A protein and the small-molecule ligand that binds it are described below.
Small molecule (SMILES): CSCC[C@H](N)C(=O)N[C@@H](C)C(=O)N[C@@H](CO)C(=O)O

Binding-site contacts:
Ligand atom O contacts residue GLY48 of chain 1.C at 3.1 Å.
Ligand atom CE contacts residue GLY102 of chain 1.C at 3.1 Å.
Ligand atom CB contacts residue LEU104 of chain 1.C at 3.8 Å (hydrophobic).
Ligand atom O contacts residue TYR73 of chain 1.C at 3.6 Å.
Ligand atom OG contacts residue ASN47 of chain 1.C at 2.6 Å (h-bond).
Ligand atom C contacts residue ARG72 of chain 1.C at 3.3 Å.
Ligand atom CB contacts residue GLY102 of chain 1.C at 4.0 Å.
Ligand atom CA contacts residue TYR73 of chain 1.C at 4.0 Å (hydrophobic).
Ligand atom C contacts residue GLY102 of chain 1.C at 3.7 Å.
Ligand atom CA contacts residue GLU146 of chain 1.C at 3.8 Å.
Ligand atom CB contacts residue VAL49 of chain 1.C at 3.6 Å (hydrophobic).
Ligand atom CB contacts residue CYS103 of chain 1.C at 3.8 Å (hydrophobic).
Ligand atom CG contacts residue TYR73 of chain 1.C at 4.0 Å (hydrophobic).
Ligand atom O contacts residue ARG110 of chain 1.C at 3.1 Å (salt-bridge).
Ligand atom CE contacts residue GLU101 of chain 1.C at 3.3 Å.
Ligand atom OXT contacts residue ARG110 of chain 1.C at 3.3 Å (salt-bridge).
Ligand atom OXT contacts residue ARG72 of chain 1.C at 3.4 Å.
Ligand atom CB contacts residue GLU146 of chain 1.C at 3.8 Å.
Ligand atom CB contacts residue ARG72 of chain 1.C at 3.9 Å.
Ligand atom CA contacts residue GLY102 of chain 1.C at 3.4 Å.
Ligand atom SD contacts residue GLU101 of chain 1.C at 3.8 Å.
Ligand atom C contacts residue ARG110 of chain 1.C at 3.9 Å.
Ligand atom O contacts residue GLY50 of chain 1.C at 3.5 Å (h-bond).
Ligand atom N contacts residue GLU146 of chain 1.C at 2.7 Å (salt-bridge).
Ligand atom CB contacts residue ASN70 of chain 1.C at 3.0 Å.
Ligand atom CE contacts residue HIS145 of chain 1.C at 3.1 Å.
Ligand atom OG contacts residue ASN70 of chain 1.C at 2.8 Å (h-bond).
Ligand atom O contacts residue GLY102 of chain 1.C at 3.9 Å.
Ligand atom N contacts residue GLY50 of chain 1.C at 2.9 Å (h-bond).
Ligand atom O contacts residue VAL49 of chain 1.C at 2.8 Å (h-bond).
Ligand atom CA contacts residue GLY50 of chain 1.C at 4.0 Å.
Ligand atom N contacts residue HIS145 of chain 1.C at 3.9 Å.
Ligand atom CB contacts residue GLY50 of chain 1.C at 4.0 Å.
Ligand atom N contacts residue ZN1 of chain 1.H at 3.9 Å.
Ligand atom CB contacts residue ASN47 of chain 1.C at 3.1 Å.
Ligand atom CA contacts residue ARG72 of chain 1.C at 3.7 Å.
Ligand atom N contacts residue GLY102 of chain 1.C at 3.0 Å (h-bond).
Ligand atom CG contacts residue VAL49 of chain 1.C at 3.4 Å (hydrophobic).
Ligand atom O contacts residue ARG72 of chain 1.C at 3.2 Å.
Ligand atom N contacts residue ASN47 of chain 1.C at 3.8 Å.

Sequence of chain 1.C:
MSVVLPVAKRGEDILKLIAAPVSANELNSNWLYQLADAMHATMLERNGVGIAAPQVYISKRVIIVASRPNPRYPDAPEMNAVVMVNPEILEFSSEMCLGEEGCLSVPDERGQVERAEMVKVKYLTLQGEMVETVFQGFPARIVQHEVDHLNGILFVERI